Binding-site contacts:
Ligand atom C5 contacts residue ASN12 of chain 25.K at 4.2 Å.
Ligand atom C1 contacts residue ASN12 of chain 25.K at 2.2 Å.
Ligand atom C2 contacts residue ASN12 of chain 25.K at 3.3 Å.
Ligand atom O5 contacts residue ASN12 of chain 25.K at 2.8 Å (h-bond).
Ligand atom O7 contacts residue ASN12 of chain 25.K at 3.6 Å.
Ligand atom N2 contacts residue ASN12 of chain 25.K at 3.8 Å.
Ligand atom C7 contacts residue ASN12 of chain 25.K at 3.9 Å.

Sequence of chain 25.K:
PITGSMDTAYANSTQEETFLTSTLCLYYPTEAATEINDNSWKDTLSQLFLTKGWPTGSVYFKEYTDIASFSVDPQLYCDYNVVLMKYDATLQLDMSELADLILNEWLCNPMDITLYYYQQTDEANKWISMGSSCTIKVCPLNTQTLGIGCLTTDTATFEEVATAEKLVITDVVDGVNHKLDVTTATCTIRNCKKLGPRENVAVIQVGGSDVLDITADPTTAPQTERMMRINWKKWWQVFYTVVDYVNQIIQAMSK

This small molecule binds to this protein.
Small molecule (SMILES): CC(=O)N[C@H]1[C@H](O[C@H]2[C@H](O)[C@@H](NC(C)=O)CO[C@@H]2CO)O[C@H](CO)[C@@H](O)[C@@H]1O